Sequence of chain 1.A:
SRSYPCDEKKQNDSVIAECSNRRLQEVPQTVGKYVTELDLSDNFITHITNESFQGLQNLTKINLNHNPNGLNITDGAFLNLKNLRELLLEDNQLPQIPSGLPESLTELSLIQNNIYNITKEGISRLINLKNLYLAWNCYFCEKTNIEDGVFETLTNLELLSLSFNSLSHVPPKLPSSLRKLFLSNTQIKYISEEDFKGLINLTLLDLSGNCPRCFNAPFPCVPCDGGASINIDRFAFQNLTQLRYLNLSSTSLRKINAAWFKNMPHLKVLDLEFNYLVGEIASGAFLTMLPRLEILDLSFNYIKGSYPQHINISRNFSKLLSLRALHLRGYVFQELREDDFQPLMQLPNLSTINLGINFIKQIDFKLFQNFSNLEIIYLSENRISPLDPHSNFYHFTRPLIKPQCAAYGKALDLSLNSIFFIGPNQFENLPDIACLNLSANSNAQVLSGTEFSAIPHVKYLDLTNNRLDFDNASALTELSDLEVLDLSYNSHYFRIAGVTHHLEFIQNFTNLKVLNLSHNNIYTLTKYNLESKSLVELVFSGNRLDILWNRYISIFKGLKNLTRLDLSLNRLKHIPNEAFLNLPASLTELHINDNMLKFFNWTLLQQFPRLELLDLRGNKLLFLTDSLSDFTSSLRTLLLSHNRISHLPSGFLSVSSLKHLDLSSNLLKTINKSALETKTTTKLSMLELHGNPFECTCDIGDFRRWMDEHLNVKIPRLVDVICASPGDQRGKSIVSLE

A protein and the small-molecule ligand that binds it are described below.
Small molecule (SMILES): CC(=O)N[C@@H]1[C@@H](O)[C@H](O)[C@@H](CO)O[C@H]1O

Binding-site contacts:
Ligand atom O6 contacts residue VAL585 of chain 1.A at 3.8 Å.
Ligand atom C7 contacts residue LYS582 of chain 1.A at 4.1 Å.
Ligand atom C6 contacts residue SER583 of chain 1.A at 4.3 Å.
Ligand atom N2 contacts residue LYS582 of chain 1.A at 4.5 Å.
Ligand atom C3 contacts residue ASN614 of chain 1.A at 3.8 Å.
Ligand atom N2 contacts residue ASN614 of chain 1.A at 3.0 Å (h-bond).
Ligand atom O5 contacts residue SER583 of chain 1.A at 3.9 Å.
Ligand atom C1 contacts residue ASN614 of chain 1.A at 1.4 Å.
Ligand atom O6 contacts residue LYS561 of chain 1.A at 3.6 Å.
Ligand atom C2 contacts residue ASN614 of chain 1.A at 2.4 Å.
Ligand atom C7 contacts residue ASN614 of chain 1.A at 3.5 Å.
Ligand atom C5 contacts residue VAL585 of chain 1.A at 4.3 Å (hydrophobic).
Ligand atom O6 contacts residue SER583 of chain 1.A at 3.2 Å (h-bond).
Ligand atom O5 contacts residue VAL585 of chain 1.A at 3.7 Å.
Ligand atom C1 contacts residue LYS582 of chain 1.A at 4.1 Å.
Ligand atom O7 contacts residue ASN614 of chain 1.A at 3.4 Å (h-bond).
Ligand atom C2 contacts residue LYS582 of chain 1.A at 4.0 Å.
Ligand atom C6 contacts residue VAL585 of chain 1.A at 3.8 Å (hydrophobic).
Ligand atom O7 contacts residue LYS582 of chain 1.A at 3.0 Å (salt-bridge).
Ligand atom O5 contacts residue ASN614 of chain 1.A at 2.3 Å (h-bond).
Ligand atom C4 contacts residue ASN614 of chain 1.A at 4.1 Å.
Ligand atom C5 contacts residue ASN614 of chain 1.A at 3.6 Å.
Ligand atom C6 contacts residue LYS561 of chain 1.A at 4.3 Å.